A small-molecule ligand and the protein it binds are described below.
Small molecule (SMILES): O=c1ccn([C@@H]2O[C@H](CO[P](=O)(O)O[C@H]3[C@@H](O)[C@H](n4ccc(=O)[nH]c4=O)O[C@@H]3CO[P](=O)(O)O[C@H]3[C@@H](O)[C@H](n4ccc(=O)[nH]c4=O)O[C@@H]3CO[P](=O)(O)O[C@H]3[C@@H](O)[C@H](n4ccc(=O)[nH]c4=O)O[C@@H]3CO[P](=O)(O)O[C@H]3[C@@H](O)[C@H](n4ccc(=O)[nH]c4=O)O[C@@H]3CO[P](=O)(O)O[C@H]3[C@@H](O)[C@H](n4ccc(=O)[nH]c4=O)O[C@@H]3COP(=O)=O)[C@@H](O)[C@H]2O)c(=O)[nH]1

Binding-site contacts:
Ligand atom P contacts residue TYR350 of chain 1.A at 3.6 Å.
Ligand atom OP2 contacts residue ASN194 of chain 1.A at 2.6 Å (h-bond).
Ligand atom OP1 contacts residue PRO326 of chain 1.A at 3.1 Å.
Ligand atom C1' contacts residue ALA346 of chain 1.A at 3.0 Å (hydrophobic).
Ligand atom O5' contacts residue ARG195 of chain 1.A at 3.1 Å (salt-bridge).
Ligand atom OP1 contacts residue LYS180 of chain 1.A at 2.9 Å (salt-bridge).
Ligand atom O2' contacts residue THR183 of chain 1.A at 2.2 Å (h-bond).
Ligand atom O2 contacts residue ALA346 of chain 1.A at 3.3 Å.
Ligand atom C2 contacts residue MET347 of chain 1.A at 3.1 Å (hydrophobic).
Ligand atom O2' contacts residue VAL351 of chain 1.A at 3.3 Å (h-bond).
Ligand atom N3 contacts residue VAL351 of chain 1.A at 3.6 Å.
Ligand atom O2' contacts residue ALA346 of chain 1.A at 2.2 Å (h-bond).
Ligand atom OP2 contacts residue LYS180 of chain 1.A at 3.0 Å (salt-bridge).
Ligand atom C2 contacts residue VAL351 of chain 1.A at 3.6 Å (hydrophobic).
Ligand atom OP2 contacts residue ARG195 of chain 1.A at 2.7 Å (salt-bridge).
Ligand atom C5' contacts residue GLY265 of chain 1.A at 3.6 Å.
Ligand atom O4 contacts residue ASN271 of chain 1.A at 3.0 Å (h-bond).
Ligand atom C5 contacts residue ARG354 of chain 1.A at 3.4 Å.
Ligand atom N3 contacts residue TYR260 of chain 1.A at 3.6 Å.
Ligand atom P contacts residue ARG195 of chain 1.A at 3.4 Å.
Ligand atom O4' contacts residue ALA346 of chain 1.A at 3.2 Å.
Ligand atom OP1 contacts residue GLY265 of chain 1.A at 3.4 Å.
Ligand atom O3' contacts residue ALA325 of chain 1.A at 3.5 Å.
Ligand atom O5' contacts residue TYR350 of chain 1.A at 3.5 Å.
Ligand atom C4 contacts residue VAL351 of chain 1.A at 3.6 Å (hydrophobic).
Ligand atom O4' contacts residue THR183 of chain 1.A at 3.3 Å (h-bond).
Ligand atom O4' contacts residue TYR350 of chain 1.A at 3.4 Å.
Ligand atom C4' contacts residue THR183 of chain 1.A at 3.5 Å.
Ligand atom OP1 contacts residue LYS190 of chain 1.A at 3.6 Å.
Ligand atom OP1 contacts residue ALA325 of chain 1.A at 3.4 Å.
Ligand atom C4 contacts residue ASN271 of chain 1.A at 3.4 Å.
Ligand atom OP2 contacts residue TYR350 of chain 1.A at 2.8 Å (h-bond).
Ligand atom O2 contacts residue MET347 of chain 1.A at 3.1 Å (h-bond).
Ligand atom O3' contacts residue GLY265 of chain 1.A at 3.3 Å.
Ligand atom OP1 contacts residue SER184 of chain 1.A at 3.1 Å (h-bond).
Ligand atom N3 contacts residue MET347 of chain 1.A at 3.3 Å (h-bond).
Ligand atom OP2 contacts residue PRO326 of chain 1.A at 3.6 Å.
Ligand atom OP1 contacts residue ALA267 of chain 1.A at 2.7 Å.
Ligand atom C2' contacts residue THR183 of chain 1.A at 3.3 Å.
Ligand atom C2' contacts residue ALA346 of chain 1.A at 3.1 Å (hydrophobic).

Sequence of chain 1.A:
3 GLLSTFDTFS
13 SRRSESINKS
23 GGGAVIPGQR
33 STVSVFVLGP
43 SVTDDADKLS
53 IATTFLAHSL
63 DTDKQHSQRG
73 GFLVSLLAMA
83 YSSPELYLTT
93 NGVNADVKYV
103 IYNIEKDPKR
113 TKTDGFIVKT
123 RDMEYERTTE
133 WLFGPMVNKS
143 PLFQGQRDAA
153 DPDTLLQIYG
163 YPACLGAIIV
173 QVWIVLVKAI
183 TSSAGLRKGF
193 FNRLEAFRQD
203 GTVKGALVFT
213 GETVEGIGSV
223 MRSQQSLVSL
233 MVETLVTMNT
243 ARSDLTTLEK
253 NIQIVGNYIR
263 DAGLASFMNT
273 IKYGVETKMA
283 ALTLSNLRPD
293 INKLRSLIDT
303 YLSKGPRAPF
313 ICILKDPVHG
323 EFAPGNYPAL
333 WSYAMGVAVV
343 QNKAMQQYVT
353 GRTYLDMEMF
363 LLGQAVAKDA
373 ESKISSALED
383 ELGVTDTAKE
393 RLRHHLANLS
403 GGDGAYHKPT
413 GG